Binding-site contacts:
Ligand atom N3B contacts residue ASN145 of chain 1.C at 2.7 Å (h-bond).
Ligand atom O2A contacts residue VAL29 of chain 1.C at 3.4 Å.
Ligand atom O2G contacts residue ASN140 of chain 1.C at 2.8 Å (h-bond).
Ligand atom N3B contacts residue MG1 of chain 1.J at 2.4 Å.
Ligand atom O1G contacts residue VAL25 of chain 1.C at 3.1 Å (h-bond).
Ligand atom O1G contacts residue TYR174 of chain 1.C at 3.4 Å (h-bond).
Ligand atom O2G contacts residue ASN145 of chain 1.C at 3.3 Å (h-bond).
Ligand atom C6 contacts residue LEU147 of chain 1.C at 3.5 Å (hydrophobic).
Ligand atom O2A contacts residue LYS48 of chain 1.C at 3.0 Å (salt-bridge).
Ligand atom O3G contacts residue ASN140 of chain 1.C at 3.6 Å (h-bond).
Ligand atom N3 contacts residue LEU21 of chain 1.C at 3.3 Å.
Ligand atom O1A contacts residue GLY24 of chain 1.C at 3.0 Å (h-bond).
Ligand atom O3G contacts residue ASP158 of chain 1.C at 2.9 Å (salt-bridge).
Ligand atom N3B contacts residue ASP158 of chain 1.C at 3.7 Å.
Ligand atom N6 contacts residue GLN94 of chain 1.C at 2.9 Å (h-bond).
Ligand atom O3A contacts residue MG1 of chain 1.J at 2.3 Å.
Ligand atom O5' contacts residue VAL29 of chain 1.C at 3.2 Å.
Ligand atom PG contacts residue MG1 of chain 1.J at 3.4 Å.
Ligand atom C5 contacts residue LEU147 of chain 1.C at 3.6 Å (hydrophobic).
Ligand atom O3G contacts residue ASN145 of chain 1.C at 3.7 Å.
Ligand atom C5' contacts residue GLY22 of chain 1.C at 3.6 Å.
Ligand atom PB contacts residue MG1 of chain 1.J at 2.8 Å.
Ligand atom C6 contacts residue CYS46 of chain 1.C at 3.7 Å (hydrophobic).
Ligand atom N6 contacts residue LEU147 of chain 1.C at 3.5 Å.
Ligand atom PA contacts residue MG1 of chain 1.J at 3.1 Å.
Ligand atom O2G contacts residue VAL25 of chain 1.C at 3.7 Å.
Ligand atom C2 contacts residue LEU96 of chain 1.C at 3.3 Å (hydrophobic).
Ligand atom N6 contacts residue THR93 of chain 1.C at 3.5 Å (h-bond).
Ligand atom N3B contacts residue ARG144 of chain 1.C at 3.6 Å.
Ligand atom O2G contacts residue ARG144 of chain 1.C at 2.8 Å (salt-bridge).
Ligand atom O2A contacts residue ASP158 of chain 1.C at 3.2 Å (salt-bridge).
Ligand atom O1A contacts residue SER23 of chain 1.C at 3.6 Å.
Ligand atom O4' contacts residue VAL29 of chain 1.C at 3.6 Å.
Ligand atom O2B contacts residue GLY24 of chain 1.C at 3.1 Å.
Ligand atom PG contacts residue ASN145 of chain 1.C at 3.6 Å.
Ligand atom O2A contacts residue MG1 of chain 1.J at 2.7 Å.
Ligand atom O1G contacts residue GLY24 of chain 1.C at 3.3 Å.
Ligand atom O3G contacts residue MG1 of chain 1.J at 3.1 Å.
Ligand atom N1 contacts residue LEU96 of chain 1.C at 3.1 Å (h-bond).
Ligand atom O3G contacts residue LYS48 of chain 1.C at 3.6 Å.

This protein binds this small molecule.
Small molecule (SMILES): Nc1ncnc2c1ncn2[C@@H]1O[C@H](CO[P](=O)(O)O[P](=O)(O)NP(=O)(O)O)[C@@H](O)[C@H]1O

Sequence of chain 1.C:
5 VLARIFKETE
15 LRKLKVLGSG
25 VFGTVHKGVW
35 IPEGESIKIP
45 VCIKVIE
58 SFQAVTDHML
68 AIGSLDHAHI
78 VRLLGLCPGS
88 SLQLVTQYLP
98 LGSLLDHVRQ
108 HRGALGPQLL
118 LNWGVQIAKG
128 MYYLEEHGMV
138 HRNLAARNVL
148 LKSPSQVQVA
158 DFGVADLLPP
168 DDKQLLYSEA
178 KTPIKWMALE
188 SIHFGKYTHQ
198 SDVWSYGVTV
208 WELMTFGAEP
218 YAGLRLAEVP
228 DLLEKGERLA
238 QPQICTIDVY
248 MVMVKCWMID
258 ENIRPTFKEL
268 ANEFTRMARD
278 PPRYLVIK